Binding-site contacts:
Ligand atom N5 contacts residue TYR541 of chain 1.B at 4.5 Å.
Ligand atom C26 contacts residue PHE469 of chain 1.B at 4.0 Å (hydrophobic).
Ligand atom N12 contacts residue ALA492 of chain 1.B at 3.9 Å.
Ligand atom O27 contacts residue PHE468 of chain 1.B at 3.8 Å.
Ligand atom C25 contacts residue PHE469 of chain 1.B at 3.7 Å (hydrophobic).
Ligand atom C24 contacts residue GLN493 of chain 1.B at 3.7 Å.
Ligand atom C14 contacts residue PHE469 of chain 1.B at 3.8 Å (hydrophobic).
Ligand atom C2 contacts residue ALA492 of chain 1.B at 3.8 Å (hydrophobic).
Ligand atom C26 contacts residue PHE468 of chain 1.B at 4.3 Å (hydrophobic).
Ligand atom C24 contacts residue VAL494 of chain 1.B at 3.8 Å (hydrophobic).
Ligand atom C3 contacts residue PHE468 of chain 1.B at 4.0 Å (hydrophobic).
Ligand atom C21 contacts residue TYR541 of chain 1.B at 4.1 Å (hydrophobic).
Ligand atom C2 contacts residue PHE468 of chain 1.B at 4.0 Å (hydrophobic).
Ligand atom C21 contacts residue ARG515 of chain 1.B at 3.4 Å.
Ligand atom C17 contacts residue SER490 of chain 1.B at 4.1 Å.
Ligand atom C24 contacts residue PHE469 of chain 1.B at 4.1 Å (hydrophobic).
Ligand atom O23 contacts residue PHE469 of chain 1.B at 3.6 Å.
Ligand atom C11 contacts residue PHE469 of chain 1.B at 3.8 Å (hydrophobic).
Ligand atom C13 contacts residue PHE469 of chain 1.B at 3.7 Å (hydrophobic).
Ligand atom C11 contacts residue ALA492 of chain 1.B at 3.7 Å (hydrophobic).
Ligand atom C22 contacts residue ARG515 of chain 1.B at 4.3 Å.
Ligand atom C3 contacts residue SER490 of chain 1.B at 4.5 Å.
Ligand atom C10 contacts residue PHE469 of chain 1.B at 4.1 Å (hydrophobic).
Ligand atom C6 contacts residue ALA492 of chain 1.B at 3.5 Å (hydrophobic).
Ligand atom C15 contacts residue PHE468 of chain 1.B at 4.4 Å (hydrophobic).
Ligand atom N1 contacts residue SER490 of chain 1.B at 4.2 Å.
Ligand atom C3 contacts residue ALA492 of chain 1.B at 3.8 Å (hydrophobic).
Ligand atom N12 contacts residue PHE469 of chain 1.B at 3.7 Å.
Ligand atom O27 contacts residue PHE469 of chain 1.B at 4.2 Å.
Ligand atom C24 contacts residue ALA492 of chain 1.B at 3.2 Å (hydrophobic).
Ligand atom C7 contacts residue ALA492 of chain 1.B at 4.5 Å (hydrophobic).
Ligand atom C22 contacts residue TYR541 of chain 1.B at 3.5 Å (hydrophobic).
Ligand atom C6 contacts residue PHE468 of chain 1.B at 3.5 Å (hydrophobic).
Ligand atom C2 contacts residue SER490 of chain 1.B at 3.4 Å.
Ligand atom C15 contacts residue PHE469 of chain 1.B at 3.9 Å (hydrophobic).
Ligand atom C7 contacts residue PHE468 of chain 1.B at 4.1 Å (hydrophobic).

A protein and the small-molecule ligand that binds it are described below.
Small molecule (SMILES): Cc1cc(-c2cn(C)c(=O)c3ccoc23)cc2cn(C3CCNCC3)nc12

Sequence of chain 1.B:
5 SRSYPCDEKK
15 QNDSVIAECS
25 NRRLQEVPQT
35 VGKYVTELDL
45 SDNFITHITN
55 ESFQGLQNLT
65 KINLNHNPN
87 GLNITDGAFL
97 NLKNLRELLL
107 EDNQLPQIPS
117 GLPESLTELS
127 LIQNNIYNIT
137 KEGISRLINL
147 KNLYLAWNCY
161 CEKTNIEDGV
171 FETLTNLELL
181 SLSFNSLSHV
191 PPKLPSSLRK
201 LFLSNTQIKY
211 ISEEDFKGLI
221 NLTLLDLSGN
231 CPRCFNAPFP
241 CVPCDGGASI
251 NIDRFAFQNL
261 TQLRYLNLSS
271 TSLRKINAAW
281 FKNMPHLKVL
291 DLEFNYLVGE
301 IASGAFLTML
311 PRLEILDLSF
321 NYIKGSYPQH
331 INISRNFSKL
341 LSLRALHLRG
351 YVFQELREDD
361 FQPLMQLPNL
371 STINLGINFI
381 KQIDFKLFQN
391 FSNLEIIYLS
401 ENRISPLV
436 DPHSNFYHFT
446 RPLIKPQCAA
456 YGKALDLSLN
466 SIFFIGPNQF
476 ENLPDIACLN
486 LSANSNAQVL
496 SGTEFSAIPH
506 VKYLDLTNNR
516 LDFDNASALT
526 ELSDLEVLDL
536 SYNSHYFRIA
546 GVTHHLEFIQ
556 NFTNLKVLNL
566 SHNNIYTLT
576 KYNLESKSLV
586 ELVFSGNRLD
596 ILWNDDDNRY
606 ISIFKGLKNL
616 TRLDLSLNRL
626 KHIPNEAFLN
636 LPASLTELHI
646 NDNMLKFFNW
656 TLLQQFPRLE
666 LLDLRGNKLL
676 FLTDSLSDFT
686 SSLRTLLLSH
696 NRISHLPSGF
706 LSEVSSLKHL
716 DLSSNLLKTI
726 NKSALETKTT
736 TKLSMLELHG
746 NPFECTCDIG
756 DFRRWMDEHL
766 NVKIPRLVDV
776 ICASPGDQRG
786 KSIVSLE